Sequence of chain 1.C:
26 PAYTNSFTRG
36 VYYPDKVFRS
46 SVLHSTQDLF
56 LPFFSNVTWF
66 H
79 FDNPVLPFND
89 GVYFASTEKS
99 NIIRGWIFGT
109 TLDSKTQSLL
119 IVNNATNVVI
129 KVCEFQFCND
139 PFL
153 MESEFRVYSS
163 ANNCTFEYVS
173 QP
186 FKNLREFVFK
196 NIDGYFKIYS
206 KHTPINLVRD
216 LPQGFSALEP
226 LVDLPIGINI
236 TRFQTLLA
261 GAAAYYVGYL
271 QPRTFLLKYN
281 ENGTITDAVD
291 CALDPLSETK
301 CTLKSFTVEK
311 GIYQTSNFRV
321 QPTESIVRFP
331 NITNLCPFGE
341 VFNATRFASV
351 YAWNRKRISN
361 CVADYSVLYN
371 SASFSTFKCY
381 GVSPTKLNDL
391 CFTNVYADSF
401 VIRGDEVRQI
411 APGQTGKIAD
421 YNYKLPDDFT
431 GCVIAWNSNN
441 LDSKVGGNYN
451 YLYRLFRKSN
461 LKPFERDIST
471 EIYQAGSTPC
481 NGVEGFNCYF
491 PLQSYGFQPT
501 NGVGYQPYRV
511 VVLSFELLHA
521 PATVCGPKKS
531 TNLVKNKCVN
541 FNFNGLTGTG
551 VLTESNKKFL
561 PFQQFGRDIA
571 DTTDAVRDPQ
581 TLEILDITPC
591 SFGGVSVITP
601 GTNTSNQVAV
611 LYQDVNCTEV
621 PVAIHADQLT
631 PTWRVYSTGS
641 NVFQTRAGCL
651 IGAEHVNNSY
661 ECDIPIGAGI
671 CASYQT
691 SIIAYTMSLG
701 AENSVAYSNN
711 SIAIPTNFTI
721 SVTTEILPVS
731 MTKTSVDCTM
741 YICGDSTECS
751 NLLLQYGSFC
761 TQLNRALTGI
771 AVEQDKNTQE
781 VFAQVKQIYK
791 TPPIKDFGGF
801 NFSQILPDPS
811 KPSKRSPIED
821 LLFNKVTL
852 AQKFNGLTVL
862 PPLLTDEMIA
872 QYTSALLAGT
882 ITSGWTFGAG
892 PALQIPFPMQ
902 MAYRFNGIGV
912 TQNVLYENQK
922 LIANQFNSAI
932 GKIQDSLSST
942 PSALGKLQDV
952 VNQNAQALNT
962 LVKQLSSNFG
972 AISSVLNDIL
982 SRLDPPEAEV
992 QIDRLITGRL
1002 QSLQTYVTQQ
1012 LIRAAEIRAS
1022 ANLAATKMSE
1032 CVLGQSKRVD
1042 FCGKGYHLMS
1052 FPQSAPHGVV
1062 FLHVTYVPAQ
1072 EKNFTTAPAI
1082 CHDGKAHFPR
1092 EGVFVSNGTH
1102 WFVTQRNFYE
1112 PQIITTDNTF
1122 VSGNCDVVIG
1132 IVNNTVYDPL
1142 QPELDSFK

A small-molecule ligand and the protein it binds are described below.
Small molecule (SMILES): CC(=O)N[C@@H]1[C@@H](O)[C@H](O)[C@@H](CO)O[C@H]1O

Binding-site contacts:
Ligand atom N2 contacts residue ASN343 of chain 1.C at 2.9 Å (h-bond).
Ligand atom C8 contacts residue PHE338 of chain 1.C at 4.3 Å (hydrophobic).
Ligand atom C1 contacts residue ASN343 of chain 1.C at 1.4 Å.
Ligand atom C8 contacts residue PHE342 of chain 1.C at 3.8 Å (hydrophobic).
Ligand atom C2 contacts residue ASN343 of chain 1.C at 2.5 Å.
Ligand atom C7 contacts residue ASN343 of chain 1.C at 3.9 Å.
Ligand atom O5 contacts residue ASN343 of chain 1.C at 2.4 Å (h-bond).
Ligand atom C5 contacts residue ASN343 of chain 1.C at 3.7 Å.
Ligand atom O7 contacts residue ASN343 of chain 1.C at 4.4 Å.
Ligand atom C4 contacts residue ASN343 of chain 1.C at 4.3 Å.
Ligand atom C3 contacts residue ASN343 of chain 1.C at 3.8 Å.